Binding-site contacts:
Ligand atom C5 contacts residue ASN331 of chain 1.B at 3.6 Å.
Ligand atom C7 contacts residue ASN331 of chain 1.B at 3.4 Å.
Ligand atom C1 contacts residue ASN331 of chain 1.B at 1.5 Å.
Ligand atom C4 contacts residue ASN331 of chain 1.B at 4.3 Å.
Ligand atom N2 contacts residue ASN331 of chain 1.B at 3.0 Å (h-bond).
Ligand atom C3 contacts residue ASN331 of chain 1.B at 3.9 Å.
Ligand atom O7 contacts residue ASN331 of chain 1.B at 3.2 Å (h-bond).
Ligand atom O5 contacts residue ASN331 of chain 1.B at 2.4 Å (h-bond).
Ligand atom C2 contacts residue ASN331 of chain 1.B at 2.6 Å.

Sequence of chain 1.B:
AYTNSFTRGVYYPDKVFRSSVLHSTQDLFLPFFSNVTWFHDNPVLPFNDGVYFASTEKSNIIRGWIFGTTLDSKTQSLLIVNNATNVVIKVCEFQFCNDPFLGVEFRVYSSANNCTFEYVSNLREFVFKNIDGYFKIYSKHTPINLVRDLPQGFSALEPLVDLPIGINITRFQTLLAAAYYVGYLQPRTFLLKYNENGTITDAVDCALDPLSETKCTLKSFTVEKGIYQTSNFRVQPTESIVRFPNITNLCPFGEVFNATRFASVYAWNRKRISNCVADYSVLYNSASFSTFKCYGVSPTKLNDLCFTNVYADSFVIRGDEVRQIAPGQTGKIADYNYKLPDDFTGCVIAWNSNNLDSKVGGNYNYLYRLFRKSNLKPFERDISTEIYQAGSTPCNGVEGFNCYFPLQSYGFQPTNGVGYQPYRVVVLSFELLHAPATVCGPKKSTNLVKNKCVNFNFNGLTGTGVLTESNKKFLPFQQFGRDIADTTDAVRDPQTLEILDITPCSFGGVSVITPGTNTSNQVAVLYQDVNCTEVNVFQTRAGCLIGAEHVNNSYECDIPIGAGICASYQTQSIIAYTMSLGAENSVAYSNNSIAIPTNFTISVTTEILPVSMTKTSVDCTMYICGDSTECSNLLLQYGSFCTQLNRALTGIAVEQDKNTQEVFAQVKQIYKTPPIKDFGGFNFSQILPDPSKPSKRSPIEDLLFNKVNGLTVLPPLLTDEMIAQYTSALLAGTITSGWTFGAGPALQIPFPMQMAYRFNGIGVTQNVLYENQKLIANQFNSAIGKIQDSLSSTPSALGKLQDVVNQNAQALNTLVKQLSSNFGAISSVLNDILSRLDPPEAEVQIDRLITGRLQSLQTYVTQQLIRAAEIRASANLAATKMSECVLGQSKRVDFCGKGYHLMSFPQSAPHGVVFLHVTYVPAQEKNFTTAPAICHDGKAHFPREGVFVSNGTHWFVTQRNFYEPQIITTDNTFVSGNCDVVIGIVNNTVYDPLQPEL

The protein below binds the small molecule below.
Small molecule (SMILES): CC(=O)N[C@@H]1[C@@H](O)[C@H](O)[C@@H](CO)O[C@H]1O